Sequence of chain 1.C:
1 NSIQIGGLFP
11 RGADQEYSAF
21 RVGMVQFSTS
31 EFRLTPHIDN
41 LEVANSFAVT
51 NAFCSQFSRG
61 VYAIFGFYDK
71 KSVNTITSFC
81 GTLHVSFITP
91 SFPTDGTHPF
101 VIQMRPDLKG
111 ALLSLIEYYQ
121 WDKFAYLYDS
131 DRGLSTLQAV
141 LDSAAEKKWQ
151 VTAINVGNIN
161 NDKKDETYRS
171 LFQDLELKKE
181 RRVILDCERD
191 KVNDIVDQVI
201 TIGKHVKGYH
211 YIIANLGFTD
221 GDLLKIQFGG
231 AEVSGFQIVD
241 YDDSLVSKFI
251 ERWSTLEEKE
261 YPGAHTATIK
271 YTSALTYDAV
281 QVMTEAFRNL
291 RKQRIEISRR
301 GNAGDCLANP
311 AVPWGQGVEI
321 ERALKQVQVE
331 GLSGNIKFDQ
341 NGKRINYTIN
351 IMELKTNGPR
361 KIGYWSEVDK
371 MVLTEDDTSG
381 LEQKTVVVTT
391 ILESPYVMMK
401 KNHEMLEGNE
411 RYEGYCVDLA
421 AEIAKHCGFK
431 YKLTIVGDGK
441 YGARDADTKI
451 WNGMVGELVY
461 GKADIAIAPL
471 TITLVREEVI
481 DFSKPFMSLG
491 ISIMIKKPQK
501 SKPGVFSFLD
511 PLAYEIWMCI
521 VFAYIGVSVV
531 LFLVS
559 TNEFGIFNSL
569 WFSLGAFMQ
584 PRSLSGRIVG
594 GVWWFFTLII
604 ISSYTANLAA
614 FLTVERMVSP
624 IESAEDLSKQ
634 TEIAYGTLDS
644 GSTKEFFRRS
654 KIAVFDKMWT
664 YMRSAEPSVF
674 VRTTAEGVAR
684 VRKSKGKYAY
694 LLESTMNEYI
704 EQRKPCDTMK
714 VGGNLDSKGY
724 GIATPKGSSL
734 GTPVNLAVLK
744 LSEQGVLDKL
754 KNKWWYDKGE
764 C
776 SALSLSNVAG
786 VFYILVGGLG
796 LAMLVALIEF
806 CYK

A protein and the small-molecule ligand that binds it are described below.
Small molecule (SMILES): CC(=O)N[C@H]1[C@H](O[C@H]2[C@H](O)[C@@H](NC(C)=O)CO[C@@H]2CO)O[C@H](CO)[C@@H](O[C@@H]2O[C@H](CO)[C@@H](O)[C@H](O[C@@H]3O[C@H](CO)[C@@H](O)[C@H](O)[C@@H]3O)[C@@H]2O)[C@@H]1O

Binding-site contacts:
Ligand atom C5 contacts residue ASN335 of chain 1.C at 3.8 Å.
Ligand atom C6 contacts residue ASN335 of chain 1.C at 4.0 Å.
Ligand atom C1 contacts residue ASN346 of chain 1.C at 1.5 Å.
Ligand atom C8 contacts residue LYS337 of chain 1.C at 4.3 Å.
Ligand atom O6 contacts residue ASN335 of chain 1.C at 3.0 Å (h-bond).
Ligand atom O7 contacts residue ASN346 of chain 1.C at 3.7 Å.
Ligand atom C7 contacts residue ASN346 of chain 1.C at 3.8 Å.
Ligand atom C4 contacts residue ASN335 of chain 1.C at 3.6 Å.
Ligand atom N2 contacts residue GLN328 of chain 1.C at 4.0 Å.
Ligand atom O5 contacts residue ASN346 of chain 1.C at 2.4 Å (h-bond).
Ligand atom O7 contacts residue LYS337 of chain 1.C at 3.1 Å.
Ligand atom O3 contacts residue GLN328 of chain 1.C at 3.7 Å.
Ligand atom N2 contacts residue ASN346 of chain 1.C at 3.1 Å (h-bond).
Ligand atom C3 contacts residue ASN346 of chain 1.C at 3.9 Å.
Ligand atom C2 contacts residue ASN335 of chain 1.C at 3.9 Å.
Ligand atom C2 contacts residue ASN346 of chain 1.C at 2.6 Å.
Ligand atom O5 contacts residue ASN335 of chain 1.C at 3.3 Å (h-bond).
Ligand atom C2 contacts residue GLN328 of chain 1.C at 3.9 Å.
Ligand atom C7 contacts residue GLN328 of chain 1.C at 3.2 Å.
Ligand atom C5 contacts residue ASN346 of chain 1.C at 3.6 Å.
Ligand atom C7 contacts residue LYS337 of chain 1.C at 4.1 Å.
Ligand atom C3 contacts residue GLN328 of chain 1.C at 4.5 Å.
Ligand atom O6 contacts residue GLU330 of chain 1.C at 4.2 Å.
Ligand atom C4 contacts residue ASN346 of chain 1.C at 4.3 Å.
Ligand atom C3 contacts residue ASN335 of chain 1.C at 4.3 Å.
Ligand atom O7 contacts residue GLN328 of chain 1.C at 3.0 Å (h-bond).
Ligand atom C8 contacts residue GLN328 of chain 1.C at 3.4 Å.
Ligand atom C1 contacts residue ASN335 of chain 1.C at 4.0 Å.